A small-molecule ligand and the protein it binds are described below.
Small molecule (SMILES): CC(=O)N[C@H]1[C@H](O[C@H]2[C@H](O)[C@@H](NC(C)=O)CO[C@@H]2CO)O[C@H](CO)[C@@H](O)[C@@H]1O

Binding-site contacts:
Ligand atom C7 contacts residue MET151 of chain 41.E at 4.3 Å (hydrophobic).
Ligand atom N2 contacts residue ASN154 of chain 41.E at 1.4 Å (h-bond).
Ligand atom O5 contacts residue ASN154 of chain 41.E at 4.2 Å.
Ligand atom C8 contacts residue ASN154 of chain 41.E at 2.4 Å.
Ligand atom O6 contacts residue THR156 of chain 41.E at 3.5 Å (h-bond).
Ligand atom C3 contacts residue ASN154 of chain 41.E at 3.6 Å.
Ligand atom O7 contacts residue MET151 of chain 41.E at 3.6 Å.
Ligand atom C8 contacts residue VAL153 of chain 41.E at 4.3 Å (hydrophobic).
Ligand atom C5 contacts residue THR156 of chain 41.E at 3.8 Å.
Ligand atom C1 contacts residue ASN154 of chain 41.E at 2.9 Å.
Ligand atom C1 contacts residue THR156 of chain 41.E at 3.4 Å.
Ligand atom C2 contacts residue ASN154 of chain 41.E at 2.6 Å.
Ligand atom O7 contacts residue ASN154 of chain 41.E at 3.2 Å (h-bond).
Ligand atom O5 contacts residue THR156 of chain 41.E at 3.2 Å (h-bond).
Ligand atom C7 contacts residue ASN154 of chain 41.E at 2.0 Å.
Ligand atom C8 contacts residue GLY150 of chain 41.E at 3.5 Å.
Ligand atom C6 contacts residue THR156 of chain 41.E at 4.4 Å.
Ligand atom O3 contacts residue ASN154 of chain 41.E at 4.1 Å.
Ligand atom O7 contacts residue GLY150 of chain 41.E at 3.7 Å.
Ligand atom C7 contacts residue GLY150 of chain 41.E at 3.9 Å.

Sequence of chain 41.E:
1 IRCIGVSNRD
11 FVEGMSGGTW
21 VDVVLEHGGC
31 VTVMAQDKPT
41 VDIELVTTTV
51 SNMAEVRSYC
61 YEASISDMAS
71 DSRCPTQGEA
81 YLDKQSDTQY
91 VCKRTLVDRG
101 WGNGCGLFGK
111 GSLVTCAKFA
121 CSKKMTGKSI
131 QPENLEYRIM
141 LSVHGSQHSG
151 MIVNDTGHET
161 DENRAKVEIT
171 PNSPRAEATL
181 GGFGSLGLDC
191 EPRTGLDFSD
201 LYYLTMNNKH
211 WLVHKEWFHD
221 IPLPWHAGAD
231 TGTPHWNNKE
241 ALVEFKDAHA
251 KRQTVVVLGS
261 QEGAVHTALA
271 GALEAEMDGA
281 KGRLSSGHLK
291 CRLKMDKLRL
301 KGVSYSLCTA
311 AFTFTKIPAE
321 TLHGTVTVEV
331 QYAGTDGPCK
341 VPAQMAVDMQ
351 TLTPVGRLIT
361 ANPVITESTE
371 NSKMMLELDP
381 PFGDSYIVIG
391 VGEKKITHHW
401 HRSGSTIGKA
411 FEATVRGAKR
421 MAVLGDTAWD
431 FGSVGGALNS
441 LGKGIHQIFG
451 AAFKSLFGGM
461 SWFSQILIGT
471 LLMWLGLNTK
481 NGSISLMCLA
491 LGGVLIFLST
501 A